Binding-site contacts:
Ligand atom C6 contacts residue THR205 of chain 1.C at 3.9 Å.
Ligand atom O5 contacts residue THR205 of chain 1.C at 3.6 Å (h-bond).
Ligand atom C1 contacts residue ILE168 of chain 1.C at 4.2 Å (hydrophobic).
Ligand atom C1 contacts residue THR205 of chain 1.C at 3.3 Å.
Ligand atom O7 contacts residue ASN203 of chain 1.C at 3.5 Å (h-bond).
Ligand atom O6 contacts residue GLU206 of chain 1.C at 4.3 Å.
Ligand atom C2 contacts residue ASN203 of chain 1.C at 2.4 Å.
Ligand atom O7 contacts residue LYS241 of chain 1.C at 3.3 Å (salt-bridge).
Ligand atom C8 contacts residue GLN201 of chain 1.C at 3.7 Å.
Ligand atom C4 contacts residue ASN203 of chain 1.C at 4.2 Å.
Ligand atom C8 contacts residue GLU206 of chain 1.C at 4.1 Å.
Ligand atom C5 contacts residue THR205 of chain 1.C at 3.5 Å.
Ligand atom C8 contacts residue ILE168 of chain 1.C at 3.7 Å (hydrophobic).
Ligand atom O7 contacts residue GLN201 of chain 1.C at 3.1 Å (h-bond).
Ligand atom C3 contacts residue ASN203 of chain 1.C at 3.8 Å.
Ligand atom C1 contacts residue ASN203 of chain 1.C at 1.4 Å.
Ligand atom C7 contacts residue ILE168 of chain 1.C at 3.8 Å (hydrophobic).
Ligand atom C7 contacts residue GLN201 of chain 1.C at 3.7 Å.
Ligand atom O5 contacts residue ASN203 of chain 1.C at 2.3 Å (h-bond).
Ligand atom C2 contacts residue THR205 of chain 1.C at 4.5 Å.
Ligand atom N2 contacts residue ASN203 of chain 1.C at 2.9 Å (h-bond).
Ligand atom C7 contacts residue LYS241 of chain 1.C at 4.5 Å.
Ligand atom O7 contacts residue THR205 of chain 1.C at 4.0 Å.
Ligand atom C7 contacts residue ASN203 of chain 1.C at 3.4 Å.
Ligand atom C5 contacts residue ASN203 of chain 1.C at 3.6 Å.
Ligand atom C6 contacts residue GLU206 of chain 1.C at 4.2 Å.
Ligand atom N2 contacts residue ILE168 of chain 1.C at 3.6 Å.

A protein and the small-molecule ligand that binds it are described below.
Small molecule (SMILES): CC(=O)N[C@H]1[C@H](O[C@H]2[C@H](O)[C@@H](NC(C)=O)CO[C@@H]2CO)O[C@H](CO)[C@@H](O)[C@@H]1O

Sequence of chain 1.C:
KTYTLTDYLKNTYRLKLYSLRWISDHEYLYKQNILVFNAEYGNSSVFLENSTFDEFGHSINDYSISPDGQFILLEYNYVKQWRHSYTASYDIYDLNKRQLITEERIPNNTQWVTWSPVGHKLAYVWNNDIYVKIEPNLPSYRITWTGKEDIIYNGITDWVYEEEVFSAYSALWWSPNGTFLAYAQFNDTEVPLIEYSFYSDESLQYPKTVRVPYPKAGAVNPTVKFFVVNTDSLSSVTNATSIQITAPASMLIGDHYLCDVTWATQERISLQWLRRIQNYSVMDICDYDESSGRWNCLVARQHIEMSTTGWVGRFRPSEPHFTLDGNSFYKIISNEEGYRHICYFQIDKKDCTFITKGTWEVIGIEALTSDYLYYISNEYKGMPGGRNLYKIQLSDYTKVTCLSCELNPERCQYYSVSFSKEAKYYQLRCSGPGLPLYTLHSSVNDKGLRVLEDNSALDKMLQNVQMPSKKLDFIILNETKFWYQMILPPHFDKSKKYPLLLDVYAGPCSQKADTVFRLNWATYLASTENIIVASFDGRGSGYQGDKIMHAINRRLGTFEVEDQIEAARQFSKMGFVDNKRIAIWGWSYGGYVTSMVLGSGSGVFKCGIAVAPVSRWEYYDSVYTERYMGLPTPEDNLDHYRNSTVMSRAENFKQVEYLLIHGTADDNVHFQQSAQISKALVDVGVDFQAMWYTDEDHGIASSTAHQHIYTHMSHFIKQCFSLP